Binding-site contacts:
Ligand atom CG2 contacts residue PHE76 of chain 1.B at 3.8 Å (hydrophobic).

Sequence of chain 1.B:
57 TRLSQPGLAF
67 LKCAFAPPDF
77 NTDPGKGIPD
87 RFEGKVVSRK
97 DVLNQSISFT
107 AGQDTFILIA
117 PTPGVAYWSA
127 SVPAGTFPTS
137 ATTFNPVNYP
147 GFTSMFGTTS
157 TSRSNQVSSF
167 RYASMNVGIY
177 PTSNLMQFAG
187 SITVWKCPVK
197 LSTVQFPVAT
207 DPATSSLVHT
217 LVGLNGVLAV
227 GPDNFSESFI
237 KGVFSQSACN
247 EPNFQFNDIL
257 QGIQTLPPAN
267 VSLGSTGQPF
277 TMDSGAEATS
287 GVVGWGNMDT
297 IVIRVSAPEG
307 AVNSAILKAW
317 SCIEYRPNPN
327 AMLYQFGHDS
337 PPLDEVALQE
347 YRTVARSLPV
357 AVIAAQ

This protein binds this small molecule.
Small molecule (SMILES): CC(C)[C@H](NC(=O)[C@H](CCCN=C(N)N)NC(=O)[C@@H](N)CCC(=O)O)C(=O)N[C@H](C=O)CCCCN